The protein below binds the small molecule below.
Small molecule (SMILES): C[C@H](N)C(=O)N[C@H](C(=O)N[C@H](C(=O)N[C@@H](CC(=O)O)C(=O)N[C@H](C=O)CCC(=O)O)[C@@H](C)OP(=O)(O)O)[C@@H](C)O

Sequence of chain 1.A:
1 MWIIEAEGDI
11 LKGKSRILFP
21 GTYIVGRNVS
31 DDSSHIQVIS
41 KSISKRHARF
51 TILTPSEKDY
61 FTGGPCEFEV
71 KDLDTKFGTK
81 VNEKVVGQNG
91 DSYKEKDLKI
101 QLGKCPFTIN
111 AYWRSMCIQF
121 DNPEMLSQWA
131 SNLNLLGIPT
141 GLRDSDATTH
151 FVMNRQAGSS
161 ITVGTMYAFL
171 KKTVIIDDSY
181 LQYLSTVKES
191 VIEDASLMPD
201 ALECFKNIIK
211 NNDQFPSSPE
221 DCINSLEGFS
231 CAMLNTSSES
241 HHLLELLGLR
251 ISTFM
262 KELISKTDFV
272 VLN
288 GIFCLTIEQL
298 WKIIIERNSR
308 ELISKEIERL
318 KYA

Binding-site contacts:
Ligand atom C contacts residue ARG27 of chain 1.A at 3.8 Å.
Ligand atom O contacts residue LYS76 of chain 1.A at 2.6 Å (salt-bridge).
Ligand atom N contacts residue ARG27 of chain 1.A at 4.0 Å.
Ligand atom CG2 contacts residue PHE77 of chain 1.A at 3.9 Å (hydrophobic).
Ligand atom P contacts residue SER44 of chain 1.A at 4.0 Å.
Ligand atom CG2 contacts residue SER42 of chain 1.A at 3.3 Å.
Ligand atom O3P contacts residue ARG27 of chain 1.A at 3.5 Å (salt-bridge).
Ligand atom CD contacts residue LYS104 of chain 1.A at 3.4 Å.
Ligand atom CG2 contacts residue ARG27 of chain 1.A at 3.7 Å.
Ligand atom OG1 contacts residue SER44 of chain 1.A at 3.7 Å.
Ligand atom O contacts residue ARG27 of chain 1.A at 2.9 Å (salt-bridge).
Ligand atom O contacts residue SER42 of chain 1.A at 3.1 Å.
Ligand atom O3P contacts residue LYS45 of chain 1.A at 3.2 Å (salt-bridge).
Ligand atom OE2 contacts residue PHE77 of chain 1.A at 3.9 Å.
Ligand atom O1P contacts residue LYS76 of chain 1.A at 3.6 Å.
Ligand atom CB contacts residue ARG27 of chain 1.A at 3.6 Å.
Ligand atom CA contacts residue LYS41 of chain 1.A at 3.7 Å.
Ligand atom OE2 contacts residue LYS104 of chain 1.A at 2.7 Å (salt-bridge).
Ligand atom C contacts residue LYS76 of chain 1.A at 3.8 Å.
Ligand atom C contacts residue LYS41 of chain 1.A at 4.1 Å.
Ligand atom N contacts residue LYS41 of chain 1.A at 3.5 Å (salt-bridge).
Ligand atom CG2 contacts residue ILE43 of chain 1.A at 4.0 Å (hydrophobic).
Ligand atom CA contacts residue PHE77 of chain 1.A at 3.5 Å (hydrophobic).
Ligand atom C contacts residue PHE77 of chain 1.A at 3.7 Å (hydrophobic).
Ligand atom OG1 contacts residue ARG27 of chain 1.A at 3.1 Å (salt-bridge).
Ligand atom N contacts residue PHE77 of chain 1.A at 4.1 Å.
Ligand atom OD1 contacts residue LYS41 of chain 1.A at 3.5 Å.
Ligand atom O contacts residue LYS41 of chain 1.A at 3.2 Å.
Ligand atom CG contacts residue LYS104 of chain 1.A at 3.3 Å.
Ligand atom O1P contacts residue SER44 of chain 1.A at 3.2 Å (h-bond).
Ligand atom O contacts residue PHE77 of chain 1.A at 3.9 Å.
Ligand atom O contacts residue LYS45 of chain 1.A at 3.5 Å.
Ligand atom CA contacts residue ARG27 of chain 1.A at 3.6 Å.
Ligand atom OG1 contacts residue ILE43 of chain 1.A at 4.0 Å.
Ligand atom P contacts residue ARG27 of chain 1.A at 4.0 Å.
Ligand atom C contacts residue LYS41 of chain 1.A at 3.8 Å.
Ligand atom CG2 contacts residue LYS41 of chain 1.A at 3.5 Å.
Ligand atom O contacts residue LYS41 of chain 1.A at 3.4 Å.
Ligand atom CB contacts residue LYS76 of chain 1.A at 3.9 Å.
Ligand atom O3P contacts residue SER44 of chain 1.A at 3.4 Å.